Binding-site contacts:
Ligand atom O7 contacts residue ASN255 of chain 1.E at 2.8 Å (h-bond).
Ligand atom C7 contacts residue MET242 of chain 1.E at 4.1 Å (hydrophobic).
Ligand atom C1 contacts residue ASN255 of chain 1.E at 1.4 Å.
Ligand atom N2 contacts residue ASN255 of chain 1.E at 2.9 Å (h-bond).
Ligand atom C5 contacts residue ASN255 of chain 1.E at 3.6 Å.
Ligand atom C6 contacts residue THR257 of chain 1.E at 4.4 Å.
Ligand atom C4 contacts residue ASN255 of chain 1.E at 4.3 Å.
Ligand atom O5 contacts residue ASN255 of chain 1.E at 2.3 Å (h-bond).
Ligand atom C8 contacts residue MET242 of chain 1.E at 3.8 Å (hydrophobic).
Ligand atom C5 contacts residue THR257 of chain 1.E at 3.7 Å.
Ligand atom C1 contacts residue THR257 of chain 1.E at 3.8 Å.
Ligand atom O5 contacts residue THR257 of chain 1.E at 3.7 Å.
Ligand atom C7 contacts residue ASN255 of chain 1.E at 3.1 Å.
Ligand atom C8 contacts residue ASN255 of chain 1.E at 4.3 Å.
Ligand atom C8 contacts residue THR241 of chain 1.E at 4.5 Å.
Ligand atom O7 contacts residue MET242 of chain 1.E at 3.5 Å.
Ligand atom C3 contacts residue ASN255 of chain 1.E at 3.8 Å.
Ligand atom O6 contacts residue THR257 of chain 1.E at 3.8 Å.
Ligand atom C2 contacts residue ASN255 of chain 1.E at 2.5 Å.
Ligand atom O6 contacts residue ASN255 of chain 1.E at 4.3 Å.

This protein binds this small molecule.
Small molecule (SMILES): CC(=O)N[C@@H]1[C@@H](O)[C@H](O)[C@@H](CO)O[C@H]1O

Sequence of chain 1.E:
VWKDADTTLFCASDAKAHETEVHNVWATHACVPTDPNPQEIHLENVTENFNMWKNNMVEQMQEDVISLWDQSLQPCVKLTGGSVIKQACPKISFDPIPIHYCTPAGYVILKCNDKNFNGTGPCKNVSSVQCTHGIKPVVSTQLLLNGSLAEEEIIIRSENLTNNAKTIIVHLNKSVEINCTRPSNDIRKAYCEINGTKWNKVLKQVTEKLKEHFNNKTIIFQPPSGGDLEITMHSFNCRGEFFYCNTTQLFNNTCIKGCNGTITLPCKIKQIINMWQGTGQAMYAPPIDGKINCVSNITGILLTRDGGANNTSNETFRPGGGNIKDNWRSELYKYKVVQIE